Binding-site contacts:
Ligand atom C15 contacts residue LEU53 of chain 1.A at 3.7 Å (hydrophobic).
Ligand atom C8 contacts residue TRP40 of chain 1.A at 3.9 Å (hydrophobic).
Ligand atom O1 contacts residue LEU53 of chain 1.A at 3.6 Å.
Ligand atom C25 contacts residue PRO41 of chain 1.A at 3.6 Å (hydrophobic).
Ligand atom C9 contacts residue TRP40 of chain 1.A at 3.6 Å (hydrophobic).
Ligand atom S1 contacts residue LEU51 of chain 1.A at 3.9 Å.
Ligand atom C4 contacts residue LEU51 of chain 1.A at 3.8 Å (hydrophobic).
Ligand atom N6 contacts residue ASN99 of chain 1.A at 3.7 Å.
Ligand atom CL1 contacts residue MET108 of chain 1.A at 3.7 Å.
Ligand atom C10 contacts residue MET108 of chain 1.A at 4.0 Å (hydrophobic).
Ligand atom C24 contacts residue VAL46 of chain 1.A at 3.9 Å (hydrophobic).
Ligand atom C23 contacts residue ILE105 of chain 1.A at 4.0 Å (hydrophobic).
Ligand atom S1 contacts residue PRO41 of chain 1.A at 3.4 Å (h-bond).
Ligand atom CL1 contacts residue ASP104 of chain 1.A at 3.6 Å.
Ligand atom C8 contacts residue PRO41 of chain 1.A at 3.8 Å (hydrophobic).
Ligand atom C25 contacts residue VAL46 of chain 1.A at 3.7 Å (hydrophobic).
Ligand atom C16 contacts residue LEU53 of chain 1.A at 3.8 Å (hydrophobic).
Ligand atom N2 contacts residue LEU53 of chain 1.A at 3.8 Å.
Ligand atom N1 contacts residue ILE105 of chain 1.A at 3.9 Å.
Ligand atom C9 contacts residue MET108 of chain 1.A at 3.6 Å (hydrophobic).
Ligand atom C9 contacts residue ILE105 of chain 1.A at 4.1 Å (hydrophobic).
Ligand atom C14 contacts residue ASN99 of chain 1.A at 3.3 Å.
Ligand atom C9 contacts residue PRO41 of chain 1.A at 3.9 Å (hydrophobic).
Ligand atom C24 contacts residue ILE105 of chain 1.A at 3.8 Å (hydrophobic).
Ligand atom C25 contacts residue PHE42 of chain 1.A at 3.8 Å (hydrophobic).
Ligand atom C4 contacts residue TRP40 of chain 1.A at 3.8 Å (hydrophobic).
Ligand atom C22 contacts residue PRO41 of chain 1.A at 4.1 Å (hydrophobic).
Ligand atom N5 contacts residue ASN99 of chain 1.A at 3.1 Å (h-bond).
Ligand atom C7 contacts residue ILE105 of chain 1.A at 4.0 Å (hydrophobic).
Ligand atom C2 contacts residue PRO41 of chain 1.A at 4.0 Å (hydrophobic).
Ligand atom N2 contacts residue ASN99 of chain 1.A at 3.9 Å.
Ligand atom C8 contacts residue ILE105 of chain 1.A at 3.6 Å (hydrophobic).
Ligand atom N5 contacts residue ILE105 of chain 1.A at 4.0 Å.
Ligand atom N6 contacts residue ILE105 of chain 1.A at 3.9 Å.
Ligand atom C3 contacts residue LEU51 of chain 1.A at 4.0 Å (hydrophobic).
Ligand atom C2 contacts residue LEU51 of chain 1.A at 3.7 Å (hydrophobic).
Ligand atom C1 contacts residue TRP40 of chain 1.A at 4.0 Å (hydrophobic).
Ligand atom C14 contacts residue TYR98 of chain 1.A at 4.0 Å (hydrophobic).
Ligand atom N4 contacts residue ILE105 of chain 1.A at 3.9 Å.
Ligand atom C14 contacts residue LEU53 of chain 1.A at 3.9 Å (hydrophobic).

Sequence of chain 1.A:
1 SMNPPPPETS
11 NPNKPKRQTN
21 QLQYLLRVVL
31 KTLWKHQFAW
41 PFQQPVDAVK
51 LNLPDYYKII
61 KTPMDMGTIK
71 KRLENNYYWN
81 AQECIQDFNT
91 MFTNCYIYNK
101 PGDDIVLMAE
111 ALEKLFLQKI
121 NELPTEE

The small molecule below binds the protein below.
Small molecule (SMILES): Cc1sc2c(c1C)C(c1ccc(Cl)cc1)=N[C@@H](CC(=O)NCc1ccccn1)c1nnc(C)n1-2